Sequence of chain 32.A:
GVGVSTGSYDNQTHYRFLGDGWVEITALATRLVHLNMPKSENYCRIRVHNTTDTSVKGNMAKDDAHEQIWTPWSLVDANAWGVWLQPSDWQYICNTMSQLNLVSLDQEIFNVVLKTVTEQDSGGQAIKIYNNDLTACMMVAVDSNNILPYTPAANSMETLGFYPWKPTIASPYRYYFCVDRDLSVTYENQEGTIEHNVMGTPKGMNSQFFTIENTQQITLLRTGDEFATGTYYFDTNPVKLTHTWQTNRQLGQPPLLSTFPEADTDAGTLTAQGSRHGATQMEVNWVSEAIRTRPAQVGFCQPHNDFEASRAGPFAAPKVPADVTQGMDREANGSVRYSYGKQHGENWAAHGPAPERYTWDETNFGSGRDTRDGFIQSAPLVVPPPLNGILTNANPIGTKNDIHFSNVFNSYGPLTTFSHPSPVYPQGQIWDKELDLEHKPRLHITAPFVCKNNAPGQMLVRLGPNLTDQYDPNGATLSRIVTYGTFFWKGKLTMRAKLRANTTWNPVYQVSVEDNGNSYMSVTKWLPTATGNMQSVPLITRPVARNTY

This small molecule binds to this protein.
Small molecule (SMILES): Nc1ncnc2c1ncn2[C@H]1C[C@H](O)[C@@H](COP(=O)(O)O)O1

Binding-site contacts:
Ligand atom OP2 contacts residue ASN491 of chain 32.A at 1.7 Å (h-bond).
Ligand atom OP1 contacts residue ASP273 of chain 32.A at 3.3 Å.
Ligand atom P contacts residue TYR271 of chain 32.A at 4.5 Å.
Ligand atom P contacts residue ASP273 of chain 32.A at 2.8 Å.
Ligand atom O5' contacts residue ASN491 of chain 32.A at 3.5 Å (h-bond).
Ligand atom OP2 contacts residue ASP273 of chain 32.A at 2.4 Å.
Ligand atom OP1 contacts residue TYR271 of chain 32.A at 3.1 Å (h-bond).
Ligand atom O5' contacts residue ASP273 of chain 32.A at 4.1 Å.
Ligand atom OP1 contacts residue PHE272 of chain 32.A at 3.4 Å.
Ligand atom P contacts residue ASN491 of chain 32.A at 3.0 Å.
Ligand atom P contacts residue PHE272 of chain 32.A at 4.3 Å.
Ligand atom C5' contacts residue ASP273 of chain 32.A at 3.8 Å.
Ligand atom C5' contacts residue ASN491 of chain 32.A at 4.0 Å.
Ligand atom OP1 contacts residue ASN491 of chain 32.A at 3.6 Å.